Sequence of chain 1.A:
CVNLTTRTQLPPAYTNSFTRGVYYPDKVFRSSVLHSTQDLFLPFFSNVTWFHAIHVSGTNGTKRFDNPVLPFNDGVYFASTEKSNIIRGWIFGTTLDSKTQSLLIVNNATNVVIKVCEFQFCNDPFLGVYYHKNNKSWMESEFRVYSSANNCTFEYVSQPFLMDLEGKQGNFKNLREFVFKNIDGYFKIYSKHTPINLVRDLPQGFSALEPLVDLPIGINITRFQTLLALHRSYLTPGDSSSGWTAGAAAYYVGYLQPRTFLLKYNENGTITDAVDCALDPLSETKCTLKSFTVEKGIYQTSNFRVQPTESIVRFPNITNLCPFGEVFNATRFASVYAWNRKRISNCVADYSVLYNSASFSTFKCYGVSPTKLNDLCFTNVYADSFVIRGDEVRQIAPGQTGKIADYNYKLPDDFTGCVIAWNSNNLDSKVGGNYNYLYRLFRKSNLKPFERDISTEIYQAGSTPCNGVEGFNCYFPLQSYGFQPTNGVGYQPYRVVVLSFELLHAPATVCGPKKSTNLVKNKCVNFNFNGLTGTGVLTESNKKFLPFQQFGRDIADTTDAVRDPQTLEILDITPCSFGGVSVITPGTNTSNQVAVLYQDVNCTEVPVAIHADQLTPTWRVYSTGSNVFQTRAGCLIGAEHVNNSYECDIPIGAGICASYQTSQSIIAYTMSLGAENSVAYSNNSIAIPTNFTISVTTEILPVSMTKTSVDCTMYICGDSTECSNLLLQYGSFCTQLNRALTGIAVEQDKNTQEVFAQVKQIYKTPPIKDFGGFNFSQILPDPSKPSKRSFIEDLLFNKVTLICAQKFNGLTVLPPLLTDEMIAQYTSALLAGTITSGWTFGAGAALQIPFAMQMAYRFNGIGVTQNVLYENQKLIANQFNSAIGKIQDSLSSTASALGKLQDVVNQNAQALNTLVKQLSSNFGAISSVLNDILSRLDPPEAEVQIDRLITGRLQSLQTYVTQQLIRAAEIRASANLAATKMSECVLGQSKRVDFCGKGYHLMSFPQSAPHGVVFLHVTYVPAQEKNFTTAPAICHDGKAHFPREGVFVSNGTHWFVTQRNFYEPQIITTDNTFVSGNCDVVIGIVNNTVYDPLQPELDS

Binding-site contacts:
Ligand atom C1 contacts residue ASN1074 of chain 1.C at 3.7 Å.
Ligand atom C8 contacts residue TYR707 of chain 1.C at 4.3 Å (hydrophobic).
Ligand atom C7 contacts residue ALA706 of chain 1.C at 4.1 Å (hydrophobic).
Ligand atom C8 contacts residue SER708 of chain 1.C at 4.1 Å.
Ligand atom N2 contacts residue GLN895 of chain 1.A at 3.2 Å (h-bond).
Ligand atom O5 contacts residue ASN1074 of chain 1.C at 3.9 Å.
Ligand atom C1 contacts residue ALA706 of chain 1.C at 3.8 Å (hydrophobic).
Ligand atom C5 contacts residue ASN1074 of chain 1.C at 3.7 Å.
Ligand atom O7 contacts residue ILE712 of chain 1.C at 4.4 Å.
Ligand atom C8 contacts residue GLN895 of chain 1.A at 3.8 Å.
Ligand atom O5 contacts residue ALA706 of chain 1.C at 4.3 Å.
Ligand atom C8 contacts residue SER711 of chain 1.C at 3.9 Å.
Ligand atom C2 contacts residue ASN1074 of chain 1.C at 4.3 Å.
Ligand atom O4 contacts residue ALA706 of chain 1.C at 3.9 Å.
Ligand atom C3 contacts residue ASN1074 of chain 1.C at 3.0 Å.
Ligand atom C4 contacts residue ASN1074 of chain 1.C at 3.6 Å.
Ligand atom C8 contacts residue ALA706 of chain 1.C at 3.0 Å (hydrophobic).
Ligand atom C1 contacts residue ASN1074 of chain 1.C at 1.4 Å.
Ligand atom O7 contacts residue ASN1074 of chain 1.C at 3.4 Å.
Ligand atom C7 contacts residue ASN1074 of chain 1.C at 4.2 Å.
Ligand atom N2 contacts residue ALA706 of chain 1.C at 4.2 Å.
Ligand atom C8 contacts residue SER704 of chain 1.C at 4.2 Å.
Ligand atom O6 contacts residue ASN1074 of chain 1.C at 2.4 Å (h-bond).
Ligand atom C7 contacts residue SER711 of chain 1.C at 3.5 Å.
Ligand atom C3 contacts residue ASN1074 of chain 1.C at 4.0 Å.
Ligand atom O3 contacts residue ASN1074 of chain 1.C at 2.7 Å (h-bond).
Ligand atom O5 contacts residue ASN1074 of chain 1.C at 2.4 Å (h-bond).
Ligand atom O7 contacts residue GLN895 of chain 1.A at 3.1 Å (h-bond).
Ligand atom C2 contacts residue GLN895 of chain 1.A at 3.5 Å.
Ligand atom C4 contacts residue ASN1074 of chain 1.C at 4.3 Å.
Ligand atom N2 contacts residue ASN1074 of chain 1.C at 3.7 Å.
Ligand atom C2 contacts residue ASN1074 of chain 1.C at 2.4 Å.
Ligand atom C6 contacts residue ASN1074 of chain 1.C at 3.0 Å.
Ligand atom C5 contacts residue ASN1074 of chain 1.C at 3.1 Å.
Ligand atom C6 contacts residue SER711 of chain 1.C at 4.4 Å.
Ligand atom C7 contacts residue GLN895 of chain 1.A at 3.1 Å.
Ligand atom O7 contacts residue SER711 of chain 1.C at 2.5 Å (h-bond).

Sequence of chain 1.C:
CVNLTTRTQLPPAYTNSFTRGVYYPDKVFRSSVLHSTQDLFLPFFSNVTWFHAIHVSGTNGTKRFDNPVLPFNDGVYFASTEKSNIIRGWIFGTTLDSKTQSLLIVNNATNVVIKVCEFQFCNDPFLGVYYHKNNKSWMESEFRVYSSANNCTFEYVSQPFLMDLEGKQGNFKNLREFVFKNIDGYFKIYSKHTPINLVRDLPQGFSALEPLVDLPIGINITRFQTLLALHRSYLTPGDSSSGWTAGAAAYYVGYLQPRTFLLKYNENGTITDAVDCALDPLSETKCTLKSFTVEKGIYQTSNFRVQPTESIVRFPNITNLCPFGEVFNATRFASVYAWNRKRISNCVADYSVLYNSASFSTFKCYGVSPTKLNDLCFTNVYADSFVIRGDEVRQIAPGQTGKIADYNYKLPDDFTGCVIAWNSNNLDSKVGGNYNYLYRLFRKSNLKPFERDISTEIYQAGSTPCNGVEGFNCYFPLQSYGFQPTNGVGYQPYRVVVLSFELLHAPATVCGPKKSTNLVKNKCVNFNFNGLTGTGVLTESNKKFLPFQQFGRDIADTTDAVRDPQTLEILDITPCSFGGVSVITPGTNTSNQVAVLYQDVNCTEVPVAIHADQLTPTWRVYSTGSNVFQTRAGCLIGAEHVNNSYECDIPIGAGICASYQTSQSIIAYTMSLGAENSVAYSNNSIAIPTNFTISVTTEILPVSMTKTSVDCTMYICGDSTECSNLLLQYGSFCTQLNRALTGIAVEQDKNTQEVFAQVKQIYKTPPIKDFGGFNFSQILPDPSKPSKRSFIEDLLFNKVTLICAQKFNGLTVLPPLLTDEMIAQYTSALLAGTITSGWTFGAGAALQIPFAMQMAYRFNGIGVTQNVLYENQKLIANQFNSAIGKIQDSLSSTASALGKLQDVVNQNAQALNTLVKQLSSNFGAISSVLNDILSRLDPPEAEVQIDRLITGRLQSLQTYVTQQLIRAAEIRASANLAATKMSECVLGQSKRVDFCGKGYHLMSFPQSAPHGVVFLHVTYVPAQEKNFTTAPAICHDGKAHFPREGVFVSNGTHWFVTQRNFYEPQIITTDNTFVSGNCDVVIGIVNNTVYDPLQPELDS

This protein binds this small molecule.
Small molecule (SMILES): CC(=O)N[C@H]1[C@H](O[C@H]2[C@H](O)[C@@H](NC(C)=O)CO[C@@H]2CO[C@@H]2O[C@@H](C)[C@@H](O)[C@@H](O)[C@@H]2O)O[C@H](CO)[C@@H](O)[C@@H]1O